Sequence of chain 55.D:
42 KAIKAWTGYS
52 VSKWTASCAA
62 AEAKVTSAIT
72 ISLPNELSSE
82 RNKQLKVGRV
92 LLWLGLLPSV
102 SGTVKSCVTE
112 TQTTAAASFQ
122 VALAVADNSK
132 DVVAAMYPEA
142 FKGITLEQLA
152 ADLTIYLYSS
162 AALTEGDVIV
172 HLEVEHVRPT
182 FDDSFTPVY

The protein below binds the small molecule below.
Small molecule (SMILES): Nc1ncnc2c1ncn2[C@@H]1O[C@H](COO[C@@H]2C[C@@H](CO[P](=O)(O)O[C@H]3[C@@H](O)[C@H](n4cnc5c(N)ncnc54)O[C@@H]3COP(=O)=O)O[C@H]2n2ccc(=O)[nH]c2=O)[C@@H](OOP(O)OC[C@H]2O[C@@H](n3ccc(=O)[nH]c3=O)[C@H](O)[C@@H]2O)[C@H]1O.Op1oo1

Binding-site contacts:
Ligand atom N7 contacts residue TRP47 of chain 55.D at 3.7 Å.
Ligand atom N6 contacts residue THR48 of chain 55.D at 3.3 Å (h-bond).
Ligand atom N6 contacts residue TRP47 of chain 55.D at 3.8 Å.
Ligand atom N9 contacts residue TRP47 of chain 55.D at 3.9 Å.
Ligand atom N1 contacts residue THR48 of chain 55.D at 4.0 Å.
Ligand atom OP2 contacts residue GLY49 of chain 55.E at 4.2 Å.
Ligand atom C1' contacts residue TRP47 of chain 55.D at 4.3 Å (hydrophobic).
Ligand atom O4' contacts residue TRP47 of chain 55.D at 4.1 Å.
Ligand atom C6 contacts residue THR48 of chain 55.D at 4.2 Å.
Ligand atom N1 contacts residue TRP47 of chain 55.D at 4.3 Å.
Ligand atom C2 contacts residue TRP47 of chain 55.D at 4.2 Å (hydrophobic).
Ligand atom C6 contacts residue TRP47 of chain 55.D at 3.9 Å (hydrophobic).
Ligand atom C5 contacts residue TRP47 of chain 55.D at 3.8 Å (hydrophobic).
Ligand atom N3 contacts residue TRP47 of chain 55.D at 4.1 Å.
Ligand atom O4' contacts residue LYS143 of chain 55.D at 4.1 Å.
Ligand atom N6 contacts residue TYR50 of chain 55.D at 4.2 Å.
Ligand atom C8 contacts residue TRP47 of chain 55.D at 3.8 Å (hydrophobic).
Ligand atom C5' contacts residue VAL178 of chain 55.E at 4.5 Å (hydrophobic).
Ligand atom OP2 contacts residue VAL178 of chain 55.E at 4.5 Å.
Ligand atom C4 contacts residue TRP47 of chain 55.D at 3.9 Å (hydrophobic).

Sequence of chain 55.E:
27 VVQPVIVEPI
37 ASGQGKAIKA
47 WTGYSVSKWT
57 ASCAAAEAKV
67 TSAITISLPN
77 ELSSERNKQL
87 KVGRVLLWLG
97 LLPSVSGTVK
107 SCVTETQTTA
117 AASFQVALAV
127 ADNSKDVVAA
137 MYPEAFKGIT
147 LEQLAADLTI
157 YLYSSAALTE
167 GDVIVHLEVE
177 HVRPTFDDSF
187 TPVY